Binding-site contacts:
Ligand atom C1 contacts residue TYR254 of chain 1.A at 3.8 Å (hydrophobic).
Ligand atom C3 contacts residue GLN214 of chain 1.A at 2.9 Å.
Ligand atom C4 contacts residue GLN214 of chain 1.A at 3.7 Å.
Ligand atom N2 contacts residue ASN266 of chain 1.A at 2.8 Å (h-bond).
Ligand atom O6 contacts residue MET252 of chain 1.A at 3.6 Å.
Ligand atom C6 contacts residue MET252 of chain 1.A at 4.3 Å (hydrophobic).
Ligand atom C2 contacts residue ASN266 of chain 1.A at 2.4 Å.
Ligand atom C3 contacts residue ASN266 of chain 1.A at 3.7 Å.
Ligand atom O3 contacts residue GLN214 of chain 1.A at 2.7 Å (h-bond).
Ligand atom C8 contacts residue PHE217 of chain 1.A at 3.3 Å (hydrophobic).
Ligand atom C2 contacts residue PHE217 of chain 1.A at 4.0 Å (hydrophobic).
Ligand atom C7 contacts residue SER263 of chain 1.A at 3.8 Å.
Ligand atom C6 contacts residue PHE217 of chain 1.A at 3.3 Å (hydrophobic).
Ligand atom C7 contacts residue LEU264 of chain 1.A at 3.9 Å (hydrophobic).
Ligand atom N2 contacts residue ALA213 of chain 1.A at 3.9 Å.
Ligand atom O6 contacts residue PHE217 of chain 1.A at 3.2 Å.
Ligand atom O5 contacts residue MET252 of chain 1.A at 4.1 Å.
Ligand atom C8 contacts residue LEU264 of chain 1.A at 3.0 Å (hydrophobic).
Ligand atom N2 contacts residue PHE217 of chain 1.A at 3.3 Å.
Ligand atom C6 contacts residue TYR254 of chain 1.A at 3.0 Å (hydrophobic).
Ligand atom C4 contacts residue ASN266 of chain 1.A at 4.2 Å.
Ligand atom O7 contacts residue SER263 of chain 1.A at 2.6 Å (h-bond).
Ligand atom C8 contacts residue ALA213 of chain 1.A at 3.2 Å (hydrophobic).
Ligand atom O5 contacts residue TYR254 of chain 1.A at 3.2 Å.
Ligand atom C5 contacts residue TYR254 of chain 1.A at 3.7 Å (hydrophobic).
Ligand atom O5 contacts residue ASN266 of chain 1.A at 2.4 Å (h-bond).
Ligand atom C2 contacts residue GLN214 of chain 1.A at 4.1 Å.
Ligand atom C3 contacts residue PHE217 of chain 1.A at 4.2 Å (hydrophobic).
Ligand atom O6 contacts residue TYR254 of chain 1.A at 3.6 Å.
Ligand atom C7 contacts residue ALA213 of chain 1.A at 3.6 Å (hydrophobic).
Ligand atom C1 contacts residue PHE217 of chain 1.A at 4.0 Å (hydrophobic).
Ligand atom O7 contacts residue ASN266 of chain 1.A at 3.3 Å (h-bond).
Ligand atom O7 contacts residue LEU264 of chain 1.A at 3.9 Å.
Ligand atom C5 contacts residue ASN266 of chain 1.A at 3.7 Å.
Ligand atom O4 contacts residue GLN214 of chain 1.A at 2.9 Å (h-bond).
Ligand atom C1 contacts residue ASN266 of chain 1.A at 1.4 Å.
Ligand atom N2 contacts residue GLN214 of chain 1.A at 4.1 Å.
Ligand atom C7 contacts residue PHE217 of chain 1.A at 3.9 Å (hydrophobic).
Ligand atom O3 contacts residue ALA213 of chain 1.A at 4.1 Å.
Ligand atom C7 contacts residue ASN266 of chain 1.A at 3.2 Å.

The small molecule below binds the protein below.
Small molecule (SMILES): CC(=O)N[C@H]1[C@H](O[C@H]2[C@H](O)[C@@H](NC(C)=O)CO[C@@H]2CO)O[C@H](CO)[C@@H](O)[C@@H]1O

Sequence of chain 1.A:
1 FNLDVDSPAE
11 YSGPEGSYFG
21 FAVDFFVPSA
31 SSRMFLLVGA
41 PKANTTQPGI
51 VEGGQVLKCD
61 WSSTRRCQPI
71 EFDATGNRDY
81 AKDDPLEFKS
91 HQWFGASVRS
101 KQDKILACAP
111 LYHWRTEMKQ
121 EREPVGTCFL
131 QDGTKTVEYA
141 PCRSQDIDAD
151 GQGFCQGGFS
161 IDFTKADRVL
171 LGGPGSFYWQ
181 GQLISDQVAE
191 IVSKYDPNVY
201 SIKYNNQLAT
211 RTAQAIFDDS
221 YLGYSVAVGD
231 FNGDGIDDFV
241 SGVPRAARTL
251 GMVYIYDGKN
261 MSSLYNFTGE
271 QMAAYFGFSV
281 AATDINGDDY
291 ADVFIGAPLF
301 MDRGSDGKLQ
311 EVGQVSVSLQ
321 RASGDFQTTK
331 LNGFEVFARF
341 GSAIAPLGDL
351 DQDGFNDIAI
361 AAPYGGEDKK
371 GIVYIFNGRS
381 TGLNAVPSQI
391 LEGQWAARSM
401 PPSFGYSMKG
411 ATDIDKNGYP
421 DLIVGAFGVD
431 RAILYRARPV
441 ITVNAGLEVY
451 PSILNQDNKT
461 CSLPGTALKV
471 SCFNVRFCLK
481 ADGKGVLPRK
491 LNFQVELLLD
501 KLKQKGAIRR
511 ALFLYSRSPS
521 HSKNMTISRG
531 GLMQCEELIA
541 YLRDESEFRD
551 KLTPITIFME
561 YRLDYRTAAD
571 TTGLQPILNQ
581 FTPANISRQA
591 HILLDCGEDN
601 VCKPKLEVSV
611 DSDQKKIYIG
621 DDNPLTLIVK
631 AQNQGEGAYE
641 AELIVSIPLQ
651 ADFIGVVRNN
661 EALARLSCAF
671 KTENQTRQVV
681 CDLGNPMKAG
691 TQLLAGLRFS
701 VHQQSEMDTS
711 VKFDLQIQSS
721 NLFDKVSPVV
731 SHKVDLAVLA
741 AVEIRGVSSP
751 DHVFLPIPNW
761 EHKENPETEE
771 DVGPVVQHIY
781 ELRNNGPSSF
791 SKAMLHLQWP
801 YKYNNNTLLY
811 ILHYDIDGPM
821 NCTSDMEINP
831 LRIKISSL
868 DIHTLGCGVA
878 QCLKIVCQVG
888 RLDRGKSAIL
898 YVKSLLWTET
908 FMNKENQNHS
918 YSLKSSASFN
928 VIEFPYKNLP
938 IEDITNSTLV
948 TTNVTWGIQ